This small molecule binds to this protein.
Small molecule (SMILES): NCCOP(=O)(O)O

Binding-site contacts:
Ligand atom O4 contacts residue SER68 of chain 1.G at 3.2 Å.
Ligand atom P contacts residue SER68 of chain 1.G at 2.6 Å.
Ligand atom O2 contacts residue SER68 of chain 1.G at 1.5 Å.
Ligand atom O2 contacts residue ALA67 of chain 1.G at 4.2 Å.
Ligand atom O2 contacts residue SER69 of chain 1.G at 2.8 Å (h-bond).
Ligand atom O1 contacts residue SER68 of chain 1.G at 2.9 Å.
Ligand atom N contacts residue SER68 of chain 1.G at 4.1 Å.
Ligand atom O4 contacts residue SER69 of chain 1.G at 3.4 Å (h-bond).
Ligand atom O3 contacts residue SER68 of chain 1.G at 3.8 Å.
Ligand atom P contacts residue SER69 of chain 1.G at 3.7 Å.
Ligand atom O3 contacts residue SER69 of chain 1.G at 4.4 Å.
Ligand atom O1 contacts residue THR62 of chain 1.G at 4.2 Å.

Sequence of chain 1.G:
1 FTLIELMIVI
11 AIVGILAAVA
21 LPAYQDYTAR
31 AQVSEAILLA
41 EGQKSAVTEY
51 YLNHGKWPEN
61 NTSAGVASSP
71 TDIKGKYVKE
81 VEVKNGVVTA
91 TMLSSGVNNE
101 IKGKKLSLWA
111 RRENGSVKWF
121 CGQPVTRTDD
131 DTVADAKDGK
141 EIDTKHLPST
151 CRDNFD